Binding-site contacts:
Ligand atom C3 contacts residue ASN343 of chain 1.A at 3.8 Å.
Ligand atom O7 contacts residue PHE342 of chain 1.A at 2.6 Å (h-bond).
Ligand atom C8 contacts residue PHE342 of chain 1.A at 4.4 Å (hydrophobic).
Ligand atom N2 contacts residue PHE342 of chain 1.A at 3.9 Å.
Ligand atom O7 contacts residue ASN343 of chain 1.A at 4.2 Å.
Ligand atom O4 contacts residue VAL367 of chain 1.A at 2.9 Å.
Ligand atom C7 contacts residue ASN343 of chain 1.A at 4.1 Å.
Ligand atom C5 contacts residue ASN343 of chain 1.A at 3.7 Å.
Ligand atom C1 contacts residue ASN343 of chain 1.A at 1.4 Å.
Ligand atom O3 contacts residue PHE374 of chain 1.A at 4.0 Å.
Ligand atom C4 contacts residue PHE342 of chain 1.A at 4.5 Å (hydrophobic).
Ligand atom N2 contacts residue ASN343 of chain 1.A at 2.9 Å (h-bond).
Ligand atom O5 contacts residue ASN343 of chain 1.A at 2.4 Å (h-bond).
Ligand atom C2 contacts residue ASN343 of chain 1.A at 2.5 Å.
Ligand atom O4 contacts residue SER371 of chain 1.A at 4.5 Å.
Ligand atom C4 contacts residue VAL367 of chain 1.A at 4.0 Å (hydrophobic).
Ligand atom C7 contacts residue PHE342 of chain 1.A at 3.4 Å (hydrophobic).
Ligand atom C4 contacts residue ASN343 of chain 1.A at 4.3 Å.
Ligand atom C2 contacts residue PHE342 of chain 1.A at 3.9 Å (hydrophobic).
Ligand atom C6 contacts residue VAL367 of chain 1.A at 3.6 Å (hydrophobic).
Ligand atom O6 contacts residue VAL367 of chain 1.A at 3.9 Å.
Ligand atom C3 contacts residue PHE342 of chain 1.A at 4.4 Å (hydrophobic).
Ligand atom C5 contacts residue VAL367 of chain 1.A at 4.3 Å (hydrophobic).
Ligand atom O3 contacts residue PHE342 of chain 1.A at 3.8 Å.

Sequence of chain 1.A:
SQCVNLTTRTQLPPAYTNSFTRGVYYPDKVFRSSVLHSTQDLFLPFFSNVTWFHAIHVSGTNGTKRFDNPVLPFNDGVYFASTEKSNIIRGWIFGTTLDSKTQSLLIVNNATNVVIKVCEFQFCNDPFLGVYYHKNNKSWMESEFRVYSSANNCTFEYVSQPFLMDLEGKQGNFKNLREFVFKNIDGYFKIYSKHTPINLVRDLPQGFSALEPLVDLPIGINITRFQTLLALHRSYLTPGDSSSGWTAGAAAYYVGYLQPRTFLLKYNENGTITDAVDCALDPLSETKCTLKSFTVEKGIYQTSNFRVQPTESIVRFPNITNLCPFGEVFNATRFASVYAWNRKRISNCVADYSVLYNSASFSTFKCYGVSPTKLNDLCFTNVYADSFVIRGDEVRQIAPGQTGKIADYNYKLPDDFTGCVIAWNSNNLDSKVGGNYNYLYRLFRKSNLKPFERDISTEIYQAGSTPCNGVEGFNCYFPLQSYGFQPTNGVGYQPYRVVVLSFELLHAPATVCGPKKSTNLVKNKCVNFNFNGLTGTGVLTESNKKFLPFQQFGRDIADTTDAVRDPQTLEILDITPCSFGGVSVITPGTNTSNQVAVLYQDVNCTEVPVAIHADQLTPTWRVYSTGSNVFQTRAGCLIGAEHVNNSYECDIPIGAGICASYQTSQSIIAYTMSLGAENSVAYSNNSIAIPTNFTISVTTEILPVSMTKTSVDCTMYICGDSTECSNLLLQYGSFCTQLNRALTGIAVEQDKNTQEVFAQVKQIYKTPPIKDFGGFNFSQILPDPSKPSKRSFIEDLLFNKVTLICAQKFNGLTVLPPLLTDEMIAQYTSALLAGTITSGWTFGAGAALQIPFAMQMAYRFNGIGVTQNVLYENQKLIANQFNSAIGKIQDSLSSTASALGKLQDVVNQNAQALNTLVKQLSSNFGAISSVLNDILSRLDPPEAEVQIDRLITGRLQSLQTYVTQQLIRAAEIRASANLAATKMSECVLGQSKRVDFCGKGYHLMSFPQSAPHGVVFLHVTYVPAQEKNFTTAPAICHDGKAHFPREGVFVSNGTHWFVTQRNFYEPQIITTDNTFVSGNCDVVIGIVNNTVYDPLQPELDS

A small-molecule ligand and the protein it binds are described below.
Small molecule (SMILES): CC(=O)N[C@@H]1[C@@H](O)[C@H](O)[C@@H](CO)O[C@H]1O